Binding-site contacts:
Ligand atom C8 contacts residue THR123 of chain 2.DA at 4.3 Å.
Ligand atom C4 contacts residue ASN121 of chain 2.DA at 4.2 Å.
Ligand atom C2 contacts residue ASN121 of chain 2.DA at 2.5 Å.
Ligand atom C8 contacts residue VAL106 of chain 2.DA at 4.0 Å (hydrophobic).
Ligand atom C8 contacts residue LYS218 of chain 2.DA at 3.6 Å.
Ligand atom O5 contacts residue ASN121 of chain 2.DA at 2.3 Å (h-bond).
Ligand atom O7 contacts residue ASN121 of chain 2.DA at 3.0 Å (h-bond).
Ligand atom C5 contacts residue ASN121 of chain 2.DA at 3.6 Å.
Ligand atom O6 contacts residue GLU120 of chain 2.DA at 3.4 Å.
Ligand atom C1 contacts residue ASN121 of chain 2.DA at 1.5 Å.
Ligand atom C7 contacts residue ASN121 of chain 2.DA at 3.3 Å.
Ligand atom O5 contacts residue GLU120 of chain 2.DA at 4.2 Å.
Ligand atom C7 contacts residue VAL106 of chain 2.DA at 4.1 Å (hydrophobic).
Ligand atom C3 contacts residue ASN121 of chain 2.DA at 3.8 Å.
Ligand atom N2 contacts residue ASN121 of chain 2.DA at 3.0 Å (h-bond).
Ligand atom O7 contacts residue VAL106 of chain 2.DA at 3.6 Å.

Sequence of chain 2.DA:
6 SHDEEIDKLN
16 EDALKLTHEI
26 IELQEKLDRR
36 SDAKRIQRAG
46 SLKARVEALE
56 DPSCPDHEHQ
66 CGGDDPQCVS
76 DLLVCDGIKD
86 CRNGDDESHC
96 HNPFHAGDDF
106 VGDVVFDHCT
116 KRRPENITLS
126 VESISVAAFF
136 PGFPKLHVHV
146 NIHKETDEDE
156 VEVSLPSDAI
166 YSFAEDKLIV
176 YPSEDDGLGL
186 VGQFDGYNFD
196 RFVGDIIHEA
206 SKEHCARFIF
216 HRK

This small molecule binds to this protein.
Small molecule (SMILES): CC(=O)N[C@@H]1[C@@H](O)[C@H](O)[C@@H](CO)O[C@H]1O